The small molecule below binds the protein below.
Small molecule (SMILES): CC1(C)CCC(C)(C)c2cc(C3(c4ccc(C(=O)[O-])cc4)OCCO3)ccc21

Sequence of chain 1.G:
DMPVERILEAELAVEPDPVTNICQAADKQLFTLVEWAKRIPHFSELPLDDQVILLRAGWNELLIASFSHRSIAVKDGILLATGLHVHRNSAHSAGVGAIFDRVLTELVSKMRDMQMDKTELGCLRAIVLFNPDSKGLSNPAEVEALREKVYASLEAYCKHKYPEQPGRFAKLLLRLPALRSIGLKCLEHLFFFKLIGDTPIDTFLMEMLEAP

Binding-site contacts:
Ligand atom C3 contacts residue PHE91 of chain 1.G at 3.6 Å (hydrophobic).
Ligand atom C23 contacts residue HIS213 of chain 1.G at 3.5 Å.
Ligand atom O4 contacts residue PHE91 of chain 1.G at 3.5 Å.
Ligand atom C21 contacts residue PHE91 of chain 1.G at 3.7 Å (hydrophobic).
Ligand atom C1 contacts residue ALA105 of chain 1.G at 3.7 Å (hydrophobic).
Ligand atom C11 contacts residue LEU214 of chain 1.G at 3.8 Å (hydrophobic).
Ligand atom C10 contacts residue ILE46 of chain 1.G at 3.6 Å (hydrophobic).
Ligand atom C5 contacts residue PHE91 of chain 1.G at 3.8 Å (hydrophobic).
Ligand atom C4 contacts residue ILE46 of chain 1.G at 3.6 Å (hydrophobic).
Ligand atom C14 contacts residue CYS210 of chain 1.G at 3.6 Å (hydrophobic).
Ligand atom C20 contacts residue ILE88 of chain 1.G at 3.4 Å (hydrophobic).
Ligand atom C5 contacts residue ALA50 of chain 1.G at 3.8 Å (hydrophobic).
Ligand atom O3 contacts residue ALA50 of chain 1.G at 3.4 Å.
Ligand atom C4 contacts residue PHE91 of chain 1.G at 3.7 Å (hydrophobic).
Ligand atom O2 contacts residue PHE91 of chain 1.G at 3.7 Å.
Ligand atom C20 contacts residue ASN84 of chain 1.G at 3.2 Å.
Ligand atom C24 contacts residue PHE217 of chain 1.G at 3.8 Å (hydrophobic).
Ligand atom O1 contacts residue ALA105 of chain 1.G at 2.9 Å (h-bond).
Ligand atom C12 contacts residue ILE46 of chain 1.G at 3.7 Å (hydrophobic).
Ligand atom C20 contacts residue CYS210 of chain 1.G at 3.6 Å (hydrophobic).
Ligand atom C13 contacts residue ILE46 of chain 1.G at 3.8 Å (hydrophobic).
Ligand atom C1 contacts residue PHE91 of chain 1.G at 3.8 Å (hydrophobic).
Ligand atom O2 contacts residue ARG94 of chain 1.G at 3.0 Å (salt-bridge).
Ligand atom C1 contacts residue ARG94 of chain 1.G at 3.5 Å.
Ligand atom O1 contacts residue LEU104 of chain 1.G at 3.2 Å.
Ligand atom C2 contacts residue PHE91 of chain 1.G at 3.8 Å (hydrophobic).
Ligand atom C17 contacts residue ILE123 of chain 1.G at 3.7 Å (hydrophobic).
Ligand atom C6 contacts residue ALA50 of chain 1.G at 3.6 Å (hydrophobic).
Ligand atom O1 contacts residue ARG94 of chain 1.G at 3.3 Å (salt-bridge).
Ligand atom O4 contacts residue ILE88 of chain 1.G at 3.5 Å.
Ligand atom C13 contacts residue CYS210 of chain 1.G at 3.8 Å (hydrophobic).
Ligand atom C23 contacts residue PHE217 of chain 1.G at 3.7 Å (hydrophobic).
Ligand atom O2 contacts residue ALA105 of chain 1.G at 3.7 Å.
Ligand atom O1 contacts residue ALA49 of chain 1.G at 3.6 Å.
Ligand atom C9 contacts residue CYS210 of chain 1.G at 3.8 Å (hydrophobic).
Ligand atom O2 contacts residue GLN53 of chain 1.G at 3.3 Å.
Ligand atom C7 contacts residue ALA50 of chain 1.G at 3.7 Å (hydrophobic).
Ligand atom C11 contacts residue ILE46 of chain 1.G at 3.6 Å (hydrophobic).
Ligand atom C19 contacts residue ASN84 of chain 1.G at 3.1 Å.
Ligand atom C6 contacts residue LEU87 of chain 1.G at 3.6 Å (hydrophobic).